Binding-site contacts:
Ligand atom C1' contacts residue GLU811 of chain 1.G at 3.3 Å.
Ligand atom S1G contacts residue ARG808 of chain 1.G at 2.8 Å (salt-bridge).
Ligand atom O1B contacts residue LYS422 of chain 1.J at 3.2 Å (salt-bridge).
Ligand atom O2G contacts residue LYS422 of chain 1.J at 3.0 Å (salt-bridge).
Ligand atom PB contacts residue MG1 of chain 1.MA at 3.2 Å.
Ligand atom C8 contacts residue GLY419 of chain 1.J at 3.3 Å.
Ligand atom O2B contacts residue PRO418 of chain 1.J at 3.4 Å.
Ligand atom O1A contacts residue ALA421 of chain 1.J at 3.3 Å.
Ligand atom O3G contacts residue SER423 of chain 1.J at 3.5 Å (h-bond).
Ligand atom O3G contacts residue MG1 of chain 1.MA at 2.4 Å.
Ligand atom O1A contacts residue GLN424 of chain 1.J at 2.9 Å (h-bond).
Ligand atom N1 contacts residue PHE379 of chain 1.J at 3.3 Å (h-bond).
Ligand atom C5 contacts residue ALA421 of chain 1.J at 3.6 Å (hydrophobic).
Ligand atom O2A contacts residue ALA421 of chain 1.J at 2.6 Å (h-bond).
Ligand atom C2 contacts residue SER377 of chain 1.J at 3.2 Å.
Ligand atom N6 contacts residue PHE379 of chain 1.J at 3.3 Å (h-bond).
Ligand atom O3B contacts residue SER423 of chain 1.J at 2.7 Å (h-bond).
Ligand atom O2' contacts residue GLN424 of chain 1.J at 3.6 Å.
Ligand atom O3A contacts residue MG1 of chain 1.MA at 3.2 Å.
Ligand atom O3G contacts residue ASN524 of chain 1.J at 3.5 Å (h-bond).
Ligand atom O2A contacts residue THR420 of chain 1.J at 3.1 Å (h-bond).
Ligand atom O2B contacts residue GLY419 of chain 1.J at 2.5 Å (h-bond).
Ligand atom C8 contacts residue VAL807 of chain 1.G at 3.6 Å (hydrophobic).
Ligand atom O1A contacts residue SER423 of chain 1.J at 3.2 Å (h-bond).
Ligand atom PG contacts residue ASN524 of chain 1.J at 3.3 Å.
Ligand atom O2' contacts residue HIS531 of chain 1.G at 3.5 Å.
Ligand atom C5' contacts residue ARG808 of chain 1.G at 3.5 Å.
Ligand atom O2B contacts residue ARG808 of chain 1.G at 2.6 Å (salt-bridge).
Ligand atom PG contacts residue MG1 of chain 1.MA at 2.6 Å.
Ligand atom N7 contacts residue GLY419 of chain 1.J at 3.5 Å (h-bond).
Ligand atom O1B contacts residue ALA421 of chain 1.J at 3.4 Å (h-bond).
Ligand atom O1B contacts residue THR420 of chain 1.J at 3.5 Å (h-bond).
Ligand atom N7 contacts residue ALA421 of chain 1.J at 3.4 Å.
Ligand atom O2G contacts residue ASN524 of chain 1.J at 2.4 Å (h-bond).
Ligand atom O3B contacts residue MG1 of chain 1.MA at 2.1 Å.
Ligand atom S1G contacts residue MG1 of chain 1.MA at 3.4 Å.
Ligand atom O3G contacts residue GLU481 of chain 1.J at 2.8 Å (salt-bridge).
Ligand atom N6 contacts residue ILE568 of chain 1.J at 3.3 Å.
Ligand atom O2A contacts residue GLY419 of chain 1.J at 3.2 Å.
Ligand atom O3' contacts residue GLU811 of chain 1.G at 2.7 Å (salt-bridge).

Sequence of chain 1.G:
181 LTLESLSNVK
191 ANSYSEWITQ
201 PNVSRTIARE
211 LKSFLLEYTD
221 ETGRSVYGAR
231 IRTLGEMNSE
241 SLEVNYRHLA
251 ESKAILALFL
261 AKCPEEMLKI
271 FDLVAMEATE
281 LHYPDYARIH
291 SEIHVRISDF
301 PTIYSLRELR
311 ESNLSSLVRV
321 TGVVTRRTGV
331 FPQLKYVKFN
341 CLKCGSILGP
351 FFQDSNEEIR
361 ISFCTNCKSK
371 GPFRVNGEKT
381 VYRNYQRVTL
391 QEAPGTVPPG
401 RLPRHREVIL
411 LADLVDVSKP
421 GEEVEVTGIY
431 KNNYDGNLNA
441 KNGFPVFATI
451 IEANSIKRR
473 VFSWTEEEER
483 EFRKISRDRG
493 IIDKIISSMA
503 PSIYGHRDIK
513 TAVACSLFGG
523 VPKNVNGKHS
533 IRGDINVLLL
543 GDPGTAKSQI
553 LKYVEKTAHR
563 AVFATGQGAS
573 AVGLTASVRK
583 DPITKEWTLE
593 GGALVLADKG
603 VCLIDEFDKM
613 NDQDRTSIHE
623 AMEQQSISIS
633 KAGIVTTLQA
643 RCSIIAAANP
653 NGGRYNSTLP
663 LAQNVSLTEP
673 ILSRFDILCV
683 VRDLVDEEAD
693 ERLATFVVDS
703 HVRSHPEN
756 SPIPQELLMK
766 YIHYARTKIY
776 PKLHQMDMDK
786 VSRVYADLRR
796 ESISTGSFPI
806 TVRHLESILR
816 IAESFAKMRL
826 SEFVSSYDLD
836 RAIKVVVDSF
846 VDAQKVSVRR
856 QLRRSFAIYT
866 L

This protein binds this small molecule.
Small molecule (SMILES): Nc1ncnc2c1ncn2[C@@H]1O[C@H](COP(=O)(O)OP(=O)(O)OP(O)(O)=S)[C@@H](O)[C@H]1O

Sequence of chain 1.J:
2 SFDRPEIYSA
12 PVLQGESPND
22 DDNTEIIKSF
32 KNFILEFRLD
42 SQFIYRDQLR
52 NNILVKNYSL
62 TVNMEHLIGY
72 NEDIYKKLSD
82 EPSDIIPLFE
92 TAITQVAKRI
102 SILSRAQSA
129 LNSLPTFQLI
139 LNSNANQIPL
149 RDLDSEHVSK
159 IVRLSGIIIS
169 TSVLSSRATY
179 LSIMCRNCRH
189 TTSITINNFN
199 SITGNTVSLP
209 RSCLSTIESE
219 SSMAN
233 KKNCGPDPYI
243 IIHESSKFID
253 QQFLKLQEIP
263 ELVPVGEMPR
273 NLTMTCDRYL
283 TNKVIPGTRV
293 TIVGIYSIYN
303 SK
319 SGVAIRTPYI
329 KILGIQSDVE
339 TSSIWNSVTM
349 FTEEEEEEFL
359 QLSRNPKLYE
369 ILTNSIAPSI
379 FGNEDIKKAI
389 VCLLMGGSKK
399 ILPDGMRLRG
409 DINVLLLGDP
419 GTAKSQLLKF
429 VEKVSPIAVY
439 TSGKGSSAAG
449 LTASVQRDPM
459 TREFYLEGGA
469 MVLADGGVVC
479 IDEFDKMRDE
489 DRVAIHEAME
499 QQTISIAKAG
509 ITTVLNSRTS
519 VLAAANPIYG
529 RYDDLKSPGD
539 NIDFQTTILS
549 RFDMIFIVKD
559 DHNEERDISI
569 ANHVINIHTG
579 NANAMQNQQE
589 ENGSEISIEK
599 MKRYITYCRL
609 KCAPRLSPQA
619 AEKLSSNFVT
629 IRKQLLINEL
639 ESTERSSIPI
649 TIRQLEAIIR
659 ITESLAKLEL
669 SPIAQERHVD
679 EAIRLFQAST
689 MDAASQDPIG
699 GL